This protein binds this small molecule.
Small molecule (SMILES): CC(=O)N[C@H]1[C@H](O[C@H]2[C@H](O)[C@@H](NC(C)=O)CO[C@@H]2CO)O[C@H](CO)[C@@H](O)[C@@H]1O

Sequence of chain 1.A:
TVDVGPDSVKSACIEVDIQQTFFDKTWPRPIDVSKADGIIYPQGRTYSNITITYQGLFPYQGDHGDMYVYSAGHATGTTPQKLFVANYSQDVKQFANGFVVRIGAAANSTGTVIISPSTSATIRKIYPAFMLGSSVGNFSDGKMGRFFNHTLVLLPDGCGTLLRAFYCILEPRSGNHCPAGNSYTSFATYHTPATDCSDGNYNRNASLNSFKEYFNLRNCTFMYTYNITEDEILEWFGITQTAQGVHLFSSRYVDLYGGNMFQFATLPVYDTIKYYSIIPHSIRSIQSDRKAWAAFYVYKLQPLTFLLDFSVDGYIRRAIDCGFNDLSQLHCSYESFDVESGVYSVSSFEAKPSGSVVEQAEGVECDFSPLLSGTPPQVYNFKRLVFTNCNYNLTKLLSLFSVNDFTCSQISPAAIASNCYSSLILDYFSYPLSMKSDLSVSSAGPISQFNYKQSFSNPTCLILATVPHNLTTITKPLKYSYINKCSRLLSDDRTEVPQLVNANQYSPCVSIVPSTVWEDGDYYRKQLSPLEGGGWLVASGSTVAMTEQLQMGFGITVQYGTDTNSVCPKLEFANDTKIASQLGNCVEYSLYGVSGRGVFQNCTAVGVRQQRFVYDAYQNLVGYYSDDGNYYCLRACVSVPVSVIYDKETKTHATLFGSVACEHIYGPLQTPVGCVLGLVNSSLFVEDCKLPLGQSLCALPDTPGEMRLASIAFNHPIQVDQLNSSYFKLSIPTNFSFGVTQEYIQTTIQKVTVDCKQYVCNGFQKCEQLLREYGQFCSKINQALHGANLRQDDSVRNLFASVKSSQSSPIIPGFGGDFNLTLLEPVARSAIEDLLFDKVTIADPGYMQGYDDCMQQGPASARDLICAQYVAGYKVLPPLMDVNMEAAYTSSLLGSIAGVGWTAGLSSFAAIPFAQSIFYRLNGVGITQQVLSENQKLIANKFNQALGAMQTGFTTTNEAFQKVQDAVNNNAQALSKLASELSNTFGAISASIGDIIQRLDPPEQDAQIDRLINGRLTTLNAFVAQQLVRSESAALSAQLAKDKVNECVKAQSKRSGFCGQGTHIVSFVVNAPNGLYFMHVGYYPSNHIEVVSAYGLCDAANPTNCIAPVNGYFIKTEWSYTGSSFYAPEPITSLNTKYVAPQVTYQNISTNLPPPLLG

Binding-site contacts:
Ligand atom O7 contacts residue ASN258 of chain 1.A at 3.8 Å.
Ligand atom O5 contacts residue ASN258 of chain 1.A at 2.4 Å (h-bond).
Ligand atom C6 contacts residue ARG235 of chain 1.A at 3.8 Å.
Ligand atom C2 contacts residue ASN258 of chain 1.A at 2.5 Å.
Ligand atom C1 contacts residue ARG235 of chain 1.A at 4.0 Å.
Ligand atom C5 contacts residue ARG235 of chain 1.A at 3.9 Å.
Ligand atom C3 contacts residue ASN258 of chain 1.A at 3.8 Å.
Ligand atom N2 contacts residue ASN258 of chain 1.A at 2.9 Å (h-bond).
Ligand atom O5 contacts residue ARG235 of chain 1.A at 3.9 Å.
Ligand atom C1 contacts residue ASN258 of chain 1.A at 1.4 Å.
Ligand atom C4 contacts residue ASN258 of chain 1.A at 4.4 Å.
Ligand atom C8 contacts residue ARG235 of chain 1.A at 3.8 Å.
Ligand atom C5 contacts residue ASN258 of chain 1.A at 3.7 Å.
Ligand atom C7 contacts residue ASN258 of chain 1.A at 3.5 Å.